Binding-site contacts:
Ligand atom C8 contacts residue ASN58 of chain 2.A at 4.0 Å.
Ligand atom C8 contacts residue GLN62 of chain 2.A at 3.0 Å.
Ligand atom C7 contacts residue ASN58 of chain 2.A at 3.4 Å.
Ligand atom C3 contacts residue ASN58 of chain 2.A at 3.9 Å.
Ligand atom C3 contacts residue GLU59 of chain 2.A at 3.4 Å.
Ligand atom O3 contacts residue GLU59 of chain 2.A at 4.3 Å.
Ligand atom C5 contacts residue GLU59 of chain 2.A at 4.3 Å.
Ligand atom C8 contacts residue GLU59 of chain 2.A at 3.1 Å.
Ligand atom C5 contacts residue ASN58 of chain 2.A at 3.7 Å.
Ligand atom C4 contacts residue ASN58 of chain 2.A at 4.3 Å.
Ligand atom C1 contacts residue ASN58 of chain 2.A at 1.5 Å.
Ligand atom C2 contacts residue GLU59 of chain 2.A at 3.1 Å.
Ligand atom C7 contacts residue GLU59 of chain 2.A at 3.6 Å.
Ligand atom C2 contacts residue ASN58 of chain 2.A at 2.5 Å.
Ligand atom O5 contacts residue GLU59 of chain 2.A at 4.1 Å.
Ligand atom N2 contacts residue GLU59 of chain 2.A at 2.6 Å (salt-bridge).
Ligand atom C7 contacts residue GLN62 of chain 2.A at 4.4 Å.
Ligand atom C1 contacts residue GLU59 of chain 2.A at 3.0 Å.
Ligand atom N2 contacts residue ASN58 of chain 2.A at 3.0 Å (h-bond).
Ligand atom O7 contacts residue ASN58 of chain 2.A at 3.5 Å (h-bond).
Ligand atom O5 contacts residue ASN58 of chain 2.A at 2.4 Å (h-bond).

Sequence of chain 2.A:
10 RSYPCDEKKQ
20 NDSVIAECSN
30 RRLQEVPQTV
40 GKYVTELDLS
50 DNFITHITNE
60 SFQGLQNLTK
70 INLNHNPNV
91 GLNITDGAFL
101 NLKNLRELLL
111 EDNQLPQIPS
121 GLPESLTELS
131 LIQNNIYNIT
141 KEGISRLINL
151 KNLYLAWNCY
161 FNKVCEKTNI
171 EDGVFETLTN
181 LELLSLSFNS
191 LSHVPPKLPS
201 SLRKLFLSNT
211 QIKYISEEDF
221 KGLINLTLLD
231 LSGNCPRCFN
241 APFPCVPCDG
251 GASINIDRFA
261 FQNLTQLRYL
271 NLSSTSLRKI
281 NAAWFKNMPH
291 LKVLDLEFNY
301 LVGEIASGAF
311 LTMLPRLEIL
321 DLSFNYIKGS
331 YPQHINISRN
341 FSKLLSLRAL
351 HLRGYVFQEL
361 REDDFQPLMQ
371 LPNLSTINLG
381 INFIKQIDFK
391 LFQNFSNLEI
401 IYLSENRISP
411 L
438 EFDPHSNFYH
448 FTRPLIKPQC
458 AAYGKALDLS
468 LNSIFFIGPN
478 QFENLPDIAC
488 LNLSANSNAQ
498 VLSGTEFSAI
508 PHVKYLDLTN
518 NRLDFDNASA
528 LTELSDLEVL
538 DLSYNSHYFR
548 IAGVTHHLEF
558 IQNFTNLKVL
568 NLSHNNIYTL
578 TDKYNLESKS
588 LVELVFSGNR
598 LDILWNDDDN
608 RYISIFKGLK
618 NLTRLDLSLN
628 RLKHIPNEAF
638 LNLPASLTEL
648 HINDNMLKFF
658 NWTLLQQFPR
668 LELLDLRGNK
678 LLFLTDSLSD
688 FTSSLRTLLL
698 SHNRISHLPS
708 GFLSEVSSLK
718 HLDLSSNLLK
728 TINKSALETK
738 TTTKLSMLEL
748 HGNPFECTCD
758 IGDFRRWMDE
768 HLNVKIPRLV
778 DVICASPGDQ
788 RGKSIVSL

The small molecule below binds the protein below.
Small molecule (SMILES): CC(=O)N[C@@H]1[C@@H](O)[C@H](O)[C@@H](CO)O[C@H]1O